Sequence of chain 1.A:
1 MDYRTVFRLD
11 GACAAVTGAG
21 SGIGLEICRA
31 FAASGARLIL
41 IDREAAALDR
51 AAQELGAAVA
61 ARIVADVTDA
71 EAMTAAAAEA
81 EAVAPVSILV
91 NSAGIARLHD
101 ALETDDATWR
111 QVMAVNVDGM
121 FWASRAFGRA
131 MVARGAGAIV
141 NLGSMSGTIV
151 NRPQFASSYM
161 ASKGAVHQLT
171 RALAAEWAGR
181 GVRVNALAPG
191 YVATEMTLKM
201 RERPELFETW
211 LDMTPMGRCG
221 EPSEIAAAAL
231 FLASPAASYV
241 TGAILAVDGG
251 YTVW

Binding-site contacts:
Ligand atom OAB contacts residue MET200 of chain 1.A at 4.4 Å.
Ligand atom CAC contacts residue TYR159 of chain 1.A at 3.8 Å (hydrophobic).
Ligand atom CAA contacts residue ASN151 of chain 1.A at 3.4 Å.
Ligand atom CAA contacts residue TYR159 of chain 1.A at 3.8 Å (hydrophobic).
Ligand atom OAH contacts residue MET200 of chain 1.A at 3.1 Å (h-bond).
Ligand atom OAB contacts residue LEU98 of chain 1.A at 4.3 Å.
Ligand atom OAD contacts residue MET200 of chain 1.A at 3.5 Å.
Ligand atom OAD contacts residue LEU98 of chain 1.A at 4.5 Å.
Ligand atom CAA contacts residue MET160 of chain 1.A at 4.3 Å (hydrophobic).
Ligand atom OAB contacts residue MET160 of chain 1.A at 4.0 Å.
Ligand atom CAC contacts residue ALA96 of chain 1.A at 4.0 Å (hydrophobic).
Ligand atom OAF contacts residue NAD1 of chain 1.F at 3.4 Å (h-bond).
Ligand atom OAH contacts residue MET196 of chain 1.A at 4.2 Å.
Ligand atom CAG contacts residue MET200 of chain 1.A at 3.7 Å (hydrophobic).
Ligand atom OAH contacts residue THR197 of chain 1.A at 3.3 Å.
Ligand atom OAD contacts residue ALA96 of chain 1.A at 3.4 Å.
Ligand atom OAB contacts residue ASN151 of chain 1.A at 3.9 Å.
Ligand atom CAE contacts residue ASN151 of chain 1.A at 4.5 Å.
Ligand atom OAH contacts residue TRP210 of chain 1.A at 4.5 Å.
Ligand atom OAB contacts residue GLN154 of chain 1.A at 3.3 Å (h-bond).
Ligand atom CAG contacts residue NAD1 of chain 1.F at 4.5 Å.
Ligand atom CAG contacts residue TRP210 of chain 1.A at 4.0 Å (hydrophobic).
Ligand atom OAF contacts residue MET196 of chain 1.A at 3.9 Å.
Ligand atom OAB contacts residue ALA156 of chain 1.A at 4.2 Å.
Ligand atom CAE contacts residue NAD1 of chain 1.F at 4.3 Å.
Ligand atom CAA contacts residue SER146 of chain 1.A at 4.2 Å.
Ligand atom CAG contacts residue THR197 of chain 1.A at 3.9 Å.
Ligand atom CAG contacts residue TYR191 of chain 1.A at 3.6 Å (hydrophobic).
Ligand atom CAE contacts residue TYR191 of chain 1.A at 3.9 Å (hydrophobic).
Ligand atom CAA contacts residue GLN154 of chain 1.A at 3.9 Å.
Ligand atom OAF contacts residue THR197 of chain 1.A at 4.3 Å.
Ligand atom OAF contacts residue TYR159 of chain 1.A at 3.9 Å.

A protein and the small-molecule ligand that binds it are described below.
Small molecule (SMILES): OC[C@@H](O)[C@@H](O)CO